Sequence of chain 1.A:
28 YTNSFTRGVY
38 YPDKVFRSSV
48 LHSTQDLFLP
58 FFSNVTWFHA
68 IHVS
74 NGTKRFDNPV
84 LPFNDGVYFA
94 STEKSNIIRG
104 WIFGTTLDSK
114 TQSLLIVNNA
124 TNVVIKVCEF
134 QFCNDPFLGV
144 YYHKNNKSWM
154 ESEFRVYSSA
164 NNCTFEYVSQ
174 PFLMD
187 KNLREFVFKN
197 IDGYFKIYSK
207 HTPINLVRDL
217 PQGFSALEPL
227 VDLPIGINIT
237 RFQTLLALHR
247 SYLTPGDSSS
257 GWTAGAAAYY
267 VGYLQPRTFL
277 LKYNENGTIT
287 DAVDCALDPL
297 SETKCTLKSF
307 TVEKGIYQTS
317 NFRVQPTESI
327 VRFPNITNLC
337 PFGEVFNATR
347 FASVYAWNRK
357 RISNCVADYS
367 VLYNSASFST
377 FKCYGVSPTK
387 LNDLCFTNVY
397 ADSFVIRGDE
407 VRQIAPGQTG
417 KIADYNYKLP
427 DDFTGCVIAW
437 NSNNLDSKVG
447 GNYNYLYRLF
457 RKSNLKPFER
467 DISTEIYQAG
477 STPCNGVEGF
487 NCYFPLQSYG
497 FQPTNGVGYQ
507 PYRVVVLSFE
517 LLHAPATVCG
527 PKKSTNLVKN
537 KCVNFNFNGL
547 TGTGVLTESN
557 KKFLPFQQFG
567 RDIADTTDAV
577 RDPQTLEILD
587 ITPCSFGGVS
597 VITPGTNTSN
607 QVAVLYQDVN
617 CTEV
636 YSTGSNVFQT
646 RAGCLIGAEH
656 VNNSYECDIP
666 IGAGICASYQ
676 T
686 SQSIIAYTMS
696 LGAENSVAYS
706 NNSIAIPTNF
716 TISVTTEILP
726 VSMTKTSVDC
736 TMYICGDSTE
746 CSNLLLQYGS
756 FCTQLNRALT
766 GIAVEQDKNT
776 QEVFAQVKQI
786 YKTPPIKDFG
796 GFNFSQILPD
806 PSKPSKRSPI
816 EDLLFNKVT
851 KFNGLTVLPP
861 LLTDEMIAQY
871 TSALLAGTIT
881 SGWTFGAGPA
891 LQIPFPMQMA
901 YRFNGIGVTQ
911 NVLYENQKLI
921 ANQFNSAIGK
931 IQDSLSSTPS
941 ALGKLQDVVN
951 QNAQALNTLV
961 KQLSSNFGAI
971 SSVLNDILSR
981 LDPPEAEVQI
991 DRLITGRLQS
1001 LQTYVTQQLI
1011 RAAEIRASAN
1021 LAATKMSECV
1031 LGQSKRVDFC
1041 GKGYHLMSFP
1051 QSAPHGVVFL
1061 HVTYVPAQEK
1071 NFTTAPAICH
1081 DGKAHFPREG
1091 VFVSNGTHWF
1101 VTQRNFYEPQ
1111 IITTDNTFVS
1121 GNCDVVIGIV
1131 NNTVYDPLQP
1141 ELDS

Binding-site contacts:
Ligand atom O7 contacts residue THR618 of chain 1.A at 3.2 Å.
Ligand atom C2 contacts residue ASN616 of chain 1.A at 2.5 Å.
Ligand atom C7 contacts residue ASN616 of chain 1.A at 4.0 Å.
Ligand atom C8 contacts residue THR618 of chain 1.A at 3.8 Å.
Ligand atom O6 contacts residue GLN644 of chain 1.A at 3.7 Å.
Ligand atom C7 contacts residue THR618 of chain 1.A at 3.6 Å.
Ligand atom C4 contacts residue ASN616 of chain 1.A at 4.3 Å.
Ligand atom C5 contacts residue ASN616 of chain 1.A at 3.7 Å.
Ligand atom C3 contacts residue ASN616 of chain 1.A at 3.8 Å.
Ligand atom C8 contacts residue GLU619 of chain 1.A at 4.4 Å.
Ligand atom C1 contacts residue ASN616 of chain 1.A at 1.4 Å.
Ligand atom O6 contacts residue ASN616 of chain 1.A at 4.4 Å.
Ligand atom C6 contacts residue GLN644 of chain 1.A at 4.4 Å.
Ligand atom N2 contacts residue ASN616 of chain 1.A at 2.9 Å (h-bond).
Ligand atom O5 contacts residue ASN616 of chain 1.A at 2.4 Å (h-bond).

A protein and the small-molecule ligand that binds it are described below.
Small molecule (SMILES): CC(=O)N[C@@H]1[C@@H](O)[C@H](O)[C@@H](CO)O[C@H]1O